Binding-site contacts:
Ligand atom OAA contacts residue ARG476 of chain 1.D at 2.6 Å (salt-bridge).
Ligand atom CAS contacts residue TYR441 of chain 1.D at 3.4 Å (hydrophobic).
Ligand atom OAB contacts residue ARG476 of chain 1.D at 3.3 Å (salt-bridge).
Ligand atom PBA contacts residue SER645 of chain 1.D at 3.6 Å.
Ligand atom FAF contacts residue TYR723 of chain 1.D at 3.4 Å.
Ligand atom OAA contacts residue THR471 of chain 1.D at 3.5 Å (h-bond).
Ligand atom CAJ contacts residue TYR723 of chain 1.D at 4.0 Å (hydrophobic).
Ligand atom FAH contacts residue TYR441 of chain 1.D at 3.3 Å.
Ligand atom FAG contacts residue PRO469 of chain 1.D at 3.7 Å.
Ligand atom CAV contacts residue TYR441 of chain 1.D at 3.5 Å (hydrophobic).
Ligand atom CAT contacts residue THR471 of chain 1.D at 3.7 Å.
Ligand atom CAU contacts residue TYR441 of chain 1.D at 3.8 Å (hydrophobic).
Ligand atom NAP contacts residue THR471 of chain 1.D at 3.6 Å.
Ligand atom FAH contacts residue GLU393 of chain 1.D at 3.6 Å.
Ligand atom NAY contacts residue TYR441 of chain 1.D at 3.6 Å.
Ligand atom CAL contacts residue THR677 of chain 1.D at 3.7 Å.
Ligand atom CAR contacts residue TYR441 of chain 1.D at 3.9 Å (hydrophobic).
Ligand atom CAW contacts residue TYR441 of chain 1.D at 3.5 Å (hydrophobic).
Ligand atom FAF contacts residue GLU696 of chain 1.D at 2.8 Å.
Ligand atom NAP contacts residue TYR441 of chain 1.D at 3.7 Å.
Ligand atom CAZ contacts residue TYR723 of chain 1.D at 3.9 Å (hydrophobic).
Ligand atom CAT contacts residue TYR441 of chain 1.D at 3.6 Å (hydrophobic).
Ligand atom CAM contacts residue GLU696 of chain 1.D at 3.8 Å.
Ligand atom FAG contacts residue TYR396 of chain 1.D at 3.8 Å.
Ligand atom CAI contacts residue TYR441 of chain 1.D at 3.7 Å (hydrophobic).
Ligand atom FAF contacts residue MET699 of chain 1.D at 3.9 Å.
Ligand atom CAZ contacts residue TYR441 of chain 1.D at 3.6 Å (hydrophobic).
Ligand atom FAG contacts residue TYR441 of chain 1.D at 3.6 Å.
Ligand atom CAT contacts residue ARG476 of chain 1.D at 3.9 Å.
Ligand atom CAJ contacts residue PRO469 of chain 1.D at 4.0 Å (hydrophobic).
Ligand atom CAZ contacts residue GLU696 of chain 1.D at 3.9 Å.
Ligand atom NAP contacts residue PRO469 of chain 1.D at 3.4 Å (h-bond).
Ligand atom FAG contacts residue TYR723 of chain 1.D at 3.6 Å.
Ligand atom OAD contacts residue SER645 of chain 1.D at 3.0 Å (h-bond).
Ligand atom OAC contacts residue SER645 of chain 1.D at 3.1 Å (h-bond).
Ligand atom OAA contacts residue TYR441 of chain 1.D at 3.8 Å.
Ligand atom OAQ contacts residue THR677 of chain 1.D at 3.1 Å (h-bond).
Ligand atom OAC contacts residue GLY644 of chain 1.D at 3.4 Å.
Ligand atom OAE contacts residue SER645 of chain 1.D at 3.4 Å (h-bond).
Ligand atom CAJ contacts residue TYR441 of chain 1.D at 3.4 Å (hydrophobic).

A small-molecule ligand and the protein it binds are described below.
Small molecule (SMILES): O=c1[nH]c2cc(C(F)(F)F)c(N3CCOCC3)cc2n(CP(=O)(O)O)c1=O

Sequence of chain 1.D:
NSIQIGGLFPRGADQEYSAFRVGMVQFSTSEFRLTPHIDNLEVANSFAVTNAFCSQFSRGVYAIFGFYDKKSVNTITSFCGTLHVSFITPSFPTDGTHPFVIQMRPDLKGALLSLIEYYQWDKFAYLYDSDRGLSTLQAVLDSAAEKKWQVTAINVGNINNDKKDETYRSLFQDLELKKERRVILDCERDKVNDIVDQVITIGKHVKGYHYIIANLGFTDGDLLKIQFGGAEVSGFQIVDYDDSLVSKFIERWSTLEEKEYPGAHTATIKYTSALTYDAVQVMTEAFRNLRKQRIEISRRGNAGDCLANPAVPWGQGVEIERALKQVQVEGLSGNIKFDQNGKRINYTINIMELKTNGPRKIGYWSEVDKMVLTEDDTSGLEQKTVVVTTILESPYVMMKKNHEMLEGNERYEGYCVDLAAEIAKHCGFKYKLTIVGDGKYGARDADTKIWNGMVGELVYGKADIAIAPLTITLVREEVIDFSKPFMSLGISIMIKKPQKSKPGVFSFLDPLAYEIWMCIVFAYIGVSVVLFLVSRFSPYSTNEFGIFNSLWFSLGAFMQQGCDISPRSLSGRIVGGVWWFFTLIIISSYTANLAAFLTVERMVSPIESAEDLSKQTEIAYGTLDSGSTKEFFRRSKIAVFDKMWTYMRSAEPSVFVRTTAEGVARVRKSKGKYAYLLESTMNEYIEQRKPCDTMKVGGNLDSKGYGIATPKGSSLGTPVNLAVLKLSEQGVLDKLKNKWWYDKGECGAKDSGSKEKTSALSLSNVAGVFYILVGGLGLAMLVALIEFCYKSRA